Binding-site contacts:
Ligand atom CE2 contacts residue HEM1 of chain 1.G at 3.8 Å.
Ligand atom C contacts residue SER290 of chain 1.B at 3.6 Å.
Ligand atom CD2 contacts residue PHE391 of chain 1.B at 3.7 Å (hydrophobic).
Ligand atom O contacts residue SER290 of chain 1.B at 3.5 Å (h-bond).
Ligand atom OAA contacts residue PHE390 of chain 1.B at 3.5 Å.
Ligand atom CAJ contacts residue GLU76 of chain 1.B at 3.8 Å.
Ligand atom C contacts residue QRP1 of chain 1.I at 3.6 Å.
Ligand atom CAH contacts residue GLU76 of chain 1.B at 3.4 Å.
Ligand atom CZ3 contacts residue THR244 of chain 1.B at 3.5 Å.
Ligand atom CZ2 contacts residue HEM1 of chain 1.G at 3.4 Å.
Ligand atom CB contacts residue SER290 of chain 1.B at 3.9 Å.
Ligand atom CH2 contacts residue THR244 of chain 1.B at 3.5 Å.
Ligand atom CH2 contacts residue HEM1 of chain 1.G at 3.1 Å.
Ligand atom CAI contacts residue PHE390 of chain 1.B at 3.6 Å (hydrophobic).
Ligand atom CAH contacts residue GLN75 of chain 1.B at 3.7 Å.
Ligand atom CD1 contacts residue SER287 of chain 1.B at 3.7 Å.
Ligand atom CG contacts residue VAL291 of chain 1.B at 3.7 Å (hydrophobic).
Ligand atom N contacts residue SER287 of chain 1.B at 3.4 Å (h-bond).
Ligand atom CAT contacts residue PHE390 of chain 1.B at 3.7 Å (hydrophobic).
Ligand atom CZ3 contacts residue HEM1 of chain 1.G at 3.7 Å.
Ligand atom CH2 contacts residue PHE391 of chain 1.B at 3.7 Å (hydrophobic).
Ligand atom CD1 contacts residue LEU316 of chain 1.B at 3.6 Å (hydrophobic).
Ligand atom O contacts residue LYS292 of chain 1.B at 3.0 Å (salt-bridge).
Ligand atom CZ2 contacts residue LEU286 of chain 1.B at 3.7 Å (hydrophobic).
Ligand atom NE1 contacts residue LEU316 of chain 1.B at 3.4 Å.
Ligand atom CAJ contacts residue GLN75 of chain 1.B at 3.6 Å.
Ligand atom NE1 contacts residue SER287 of chain 1.B at 3.5 Å.
Ligand atom CAN contacts residue SER287 of chain 1.B at 3.5 Å.
Ligand atom CE3 contacts residue PHE391 of chain 1.B at 3.5 Å (hydrophobic).
Ligand atom CZ3 contacts residue PHE391 of chain 1.B at 3.5 Å (hydrophobic).
Ligand atom CB contacts residue VAL291 of chain 1.B at 3.7 Å (hydrophobic).
Ligand atom O contacts residue QRP1 of chain 1.I at 3.8 Å.
Ligand atom CD1 contacts residue VAL291 of chain 1.B at 3.5 Å (hydrophobic).
Ligand atom CE3 contacts residue QRP1 of chain 1.I at 3.8 Å.
Ligand atom CAJ contacts residue LYS292 of chain 1.B at 3.3 Å.
Ligand atom NAU contacts residue QRP1 of chain 1.I at 3.9 Å.
Ligand atom CA contacts residue QRP1 of chain 1.I at 3.8 Å.
Ligand atom CZ3 contacts residue QRP1 of chain 1.I at 3.8 Å.
Ligand atom OAA contacts residue SER287 of chain 1.B at 2.9 Å (h-bond).
Ligand atom OAA contacts residue GLY289 of chain 1.B at 3.6 Å.

A protein and the small-molecule ligand that binds it are described below.
Small molecule (SMILES): O=C1N[C@@H](Cc2c[nH]c3ccccc23)C(=O)N2CCC[C@@H]12

Sequence of chain 1.B:
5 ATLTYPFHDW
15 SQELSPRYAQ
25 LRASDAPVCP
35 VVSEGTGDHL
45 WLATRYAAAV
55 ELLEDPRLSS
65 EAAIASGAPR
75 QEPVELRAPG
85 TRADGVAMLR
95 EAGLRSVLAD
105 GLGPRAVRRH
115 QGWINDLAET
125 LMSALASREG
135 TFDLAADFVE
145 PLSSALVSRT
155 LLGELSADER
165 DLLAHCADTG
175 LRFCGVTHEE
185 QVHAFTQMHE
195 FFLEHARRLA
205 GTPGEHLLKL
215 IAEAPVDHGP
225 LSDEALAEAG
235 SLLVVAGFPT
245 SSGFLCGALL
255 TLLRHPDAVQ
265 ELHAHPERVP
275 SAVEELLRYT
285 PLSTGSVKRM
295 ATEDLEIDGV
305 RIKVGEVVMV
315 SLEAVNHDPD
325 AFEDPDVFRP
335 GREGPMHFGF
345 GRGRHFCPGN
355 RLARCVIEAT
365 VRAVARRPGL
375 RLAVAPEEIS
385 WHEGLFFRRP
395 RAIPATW